Binding-site contacts:
Ligand atom C2 contacts residue CYS128 of chain 2.A at 3.0 Å (hydrophobic).
Ligand atom C5 contacts residue SER124 of chain 2.A at 3.4 Å.
Ligand atom O1 contacts residue CYS128 of chain 2.A at 3.4 Å (h-bond).
Ligand atom C3 contacts residue ASN125 of chain 2.A at 4.2 Å.
Ligand atom C2 contacts residue SER124 of chain 2.A at 2.9 Å.
Ligand atom C5 contacts residue ASN125 of chain 2.A at 2.9 Å.
Ligand atom C3 contacts residue TYR258 of chain 1.A at 3.9 Å (hydrophobic).
Ligand atom C5 contacts residue ILE208 of chain 1.A at 4.5 Å (hydrophobic).
Ligand atom C1 contacts residue ASP127 of chain 2.A at 4.2 Å.
Ligand atom O2 contacts residue SER124 of chain 2.A at 3.6 Å (h-bond).
Ligand atom O1 contacts residue ARG254 of chain 1.A at 3.9 Å.
Ligand atom C3 contacts residue SER124 of chain 2.A at 2.8 Å.
Ligand atom N1 contacts residue TYR258 of chain 1.A at 4.2 Å.
Ligand atom O1 contacts residue SER124 of chain 2.A at 3.7 Å.
Ligand atom O1 contacts residue ASN125 of chain 2.A at 2.3 Å (h-bond).
Ligand atom C4 contacts residue ASN125 of chain 2.A at 4.5 Å.
Ligand atom N1 contacts residue CYS128 of chain 2.A at 4.0 Å.
Ligand atom N1 contacts residue SER124 of chain 2.A at 3.1 Å (h-bond).
Ligand atom C6 contacts residue ILE208 of chain 1.A at 3.1 Å (hydrophobic).
Ligand atom C2 contacts residue ASN125 of chain 2.A at 2.7 Å.
Ligand atom C5 contacts residue ARG243 of chain 1.A at 3.8 Å.
Ligand atom N1 contacts residue ASN125 of chain 2.A at 3.2 Å (h-bond).
Ligand atom C6 contacts residue TYR258 of chain 1.A at 4.0 Å (hydrophobic).
Ligand atom C1 contacts residue ASN125 of chain 2.A at 3.7 Å.
Ligand atom C4 contacts residue ASP127 of chain 2.A at 3.5 Å.
Ligand atom C1 contacts residue CYS128 of chain 2.A at 2.0 Å (hydrophobic).
Ligand atom C4 contacts residue TYR258 of chain 1.A at 4.0 Å (hydrophobic).
Ligand atom O2 contacts residue TYR258 of chain 1.A at 3.1 Å.
Ligand atom C2 contacts residue ARG254 of chain 1.A at 4.3 Å.
Ligand atom C1 contacts residue SER124 of chain 2.A at 2.9 Å.
Ligand atom C6 contacts residue ARG243 of chain 1.A at 3.6 Å.
Ligand atom O1 contacts residue VAL130 of chain 2.A at 3.6 Å.
Ligand atom C6 contacts residue ASN125 of chain 2.A at 4.1 Å.
Ligand atom C4 contacts residue CYS128 of chain 2.A at 2.8 Å (hydrophobic).
Ligand atom C3 contacts residue CYS128 of chain 2.A at 3.9 Å (hydrophobic).
Ligand atom C4 contacts residue SER124 of chain 2.A at 2.8 Å.

Sequence of chain 2.A:
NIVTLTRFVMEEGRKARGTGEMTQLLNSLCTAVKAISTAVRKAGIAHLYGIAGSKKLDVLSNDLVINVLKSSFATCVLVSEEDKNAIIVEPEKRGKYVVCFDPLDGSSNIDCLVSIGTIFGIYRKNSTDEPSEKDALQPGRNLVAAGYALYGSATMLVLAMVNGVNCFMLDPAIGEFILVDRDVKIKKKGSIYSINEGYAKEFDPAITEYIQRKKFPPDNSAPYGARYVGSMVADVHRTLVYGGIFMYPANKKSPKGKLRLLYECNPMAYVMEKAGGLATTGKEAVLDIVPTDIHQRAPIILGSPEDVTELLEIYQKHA

Sequence of chain 1.A:
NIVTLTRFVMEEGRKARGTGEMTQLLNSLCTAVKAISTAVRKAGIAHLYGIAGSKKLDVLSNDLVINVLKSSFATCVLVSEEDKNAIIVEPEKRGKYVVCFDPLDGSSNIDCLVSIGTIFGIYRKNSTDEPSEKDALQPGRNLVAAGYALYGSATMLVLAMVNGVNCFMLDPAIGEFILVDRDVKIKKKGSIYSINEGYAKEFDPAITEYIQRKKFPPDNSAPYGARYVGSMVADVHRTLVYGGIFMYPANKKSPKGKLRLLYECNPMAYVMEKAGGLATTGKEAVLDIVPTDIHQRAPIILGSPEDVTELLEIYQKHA

This small molecule binds to this protein.
Small molecule (SMILES): CCN1C(=O)CCC1=O